Binding-site contacts:
Ligand atom O7 contacts residue ASN600 of chain 1.A at 3.1 Å (h-bond).
Ligand atom C4 contacts residue ASN600 of chain 1.A at 4.3 Å.
Ligand atom C7 contacts residue ASN600 of chain 1.A at 3.2 Å.
Ligand atom C1 contacts residue ASN600 of chain 1.A at 1.5 Å.
Ligand atom C3 contacts residue ASN600 of chain 1.A at 3.8 Å.
Ligand atom C5 contacts residue ASN600 of chain 1.A at 3.7 Å.
Ligand atom O5 contacts residue ASN600 of chain 1.A at 2.4 Å (h-bond).
Ligand atom C8 contacts residue ASN600 of chain 1.A at 4.4 Å.
Ligand atom C2 contacts residue ASN600 of chain 1.A at 2.5 Å.
Ligand atom N2 contacts residue ASN600 of chain 1.A at 2.9 Å (h-bond).

The protein below binds the small molecule below.
Small molecule (SMILES): CC(=O)N[C@@H]1[C@@H](O)[C@H](O)[C@@H](CO)O[C@H]1O

Sequence of chain 1.A:
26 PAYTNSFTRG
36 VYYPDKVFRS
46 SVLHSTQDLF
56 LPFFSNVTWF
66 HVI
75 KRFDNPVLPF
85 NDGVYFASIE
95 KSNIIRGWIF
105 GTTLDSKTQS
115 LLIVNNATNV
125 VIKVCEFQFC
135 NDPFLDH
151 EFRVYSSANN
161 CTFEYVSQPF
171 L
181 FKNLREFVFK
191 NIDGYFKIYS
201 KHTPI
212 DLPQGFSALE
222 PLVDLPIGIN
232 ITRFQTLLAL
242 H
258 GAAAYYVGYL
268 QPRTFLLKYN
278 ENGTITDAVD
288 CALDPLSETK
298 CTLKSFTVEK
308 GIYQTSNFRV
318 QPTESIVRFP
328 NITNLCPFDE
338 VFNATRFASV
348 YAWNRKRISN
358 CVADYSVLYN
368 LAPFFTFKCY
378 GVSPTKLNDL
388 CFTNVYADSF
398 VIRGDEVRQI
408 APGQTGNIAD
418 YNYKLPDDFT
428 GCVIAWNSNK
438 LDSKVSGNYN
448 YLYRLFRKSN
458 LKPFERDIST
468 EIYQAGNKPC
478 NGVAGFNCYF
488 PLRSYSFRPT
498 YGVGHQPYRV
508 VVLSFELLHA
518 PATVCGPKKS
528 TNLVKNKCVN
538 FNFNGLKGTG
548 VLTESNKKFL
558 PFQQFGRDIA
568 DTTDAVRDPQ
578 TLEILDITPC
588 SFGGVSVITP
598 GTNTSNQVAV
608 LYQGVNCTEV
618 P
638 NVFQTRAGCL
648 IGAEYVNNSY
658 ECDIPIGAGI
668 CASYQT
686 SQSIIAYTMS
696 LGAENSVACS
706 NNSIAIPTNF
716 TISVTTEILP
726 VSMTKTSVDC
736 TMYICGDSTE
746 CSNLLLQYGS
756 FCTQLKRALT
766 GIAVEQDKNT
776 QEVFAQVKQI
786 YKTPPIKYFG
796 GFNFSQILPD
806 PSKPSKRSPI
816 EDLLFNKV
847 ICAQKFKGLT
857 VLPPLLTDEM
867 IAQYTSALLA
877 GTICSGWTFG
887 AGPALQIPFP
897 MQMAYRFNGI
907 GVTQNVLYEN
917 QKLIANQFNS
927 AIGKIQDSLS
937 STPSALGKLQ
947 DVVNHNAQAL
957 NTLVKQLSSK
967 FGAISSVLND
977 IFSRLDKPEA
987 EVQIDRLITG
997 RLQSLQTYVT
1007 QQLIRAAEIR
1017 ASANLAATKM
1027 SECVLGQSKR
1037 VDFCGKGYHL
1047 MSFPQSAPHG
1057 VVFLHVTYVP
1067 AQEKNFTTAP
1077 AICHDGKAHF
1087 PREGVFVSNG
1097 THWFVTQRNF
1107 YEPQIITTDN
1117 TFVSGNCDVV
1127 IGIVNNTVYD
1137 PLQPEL